A small-molecule ligand and the protein it binds are described below.
Small molecule (SMILES): CC(=O)N[C@H]1[C@H](O[C@H]2[C@H](O)[C@@H](NC(C)=O)CO[C@@H]2CO)O[C@H](CO)[C@@H](O)[C@@H]1O

Sequence of chain 1.B:
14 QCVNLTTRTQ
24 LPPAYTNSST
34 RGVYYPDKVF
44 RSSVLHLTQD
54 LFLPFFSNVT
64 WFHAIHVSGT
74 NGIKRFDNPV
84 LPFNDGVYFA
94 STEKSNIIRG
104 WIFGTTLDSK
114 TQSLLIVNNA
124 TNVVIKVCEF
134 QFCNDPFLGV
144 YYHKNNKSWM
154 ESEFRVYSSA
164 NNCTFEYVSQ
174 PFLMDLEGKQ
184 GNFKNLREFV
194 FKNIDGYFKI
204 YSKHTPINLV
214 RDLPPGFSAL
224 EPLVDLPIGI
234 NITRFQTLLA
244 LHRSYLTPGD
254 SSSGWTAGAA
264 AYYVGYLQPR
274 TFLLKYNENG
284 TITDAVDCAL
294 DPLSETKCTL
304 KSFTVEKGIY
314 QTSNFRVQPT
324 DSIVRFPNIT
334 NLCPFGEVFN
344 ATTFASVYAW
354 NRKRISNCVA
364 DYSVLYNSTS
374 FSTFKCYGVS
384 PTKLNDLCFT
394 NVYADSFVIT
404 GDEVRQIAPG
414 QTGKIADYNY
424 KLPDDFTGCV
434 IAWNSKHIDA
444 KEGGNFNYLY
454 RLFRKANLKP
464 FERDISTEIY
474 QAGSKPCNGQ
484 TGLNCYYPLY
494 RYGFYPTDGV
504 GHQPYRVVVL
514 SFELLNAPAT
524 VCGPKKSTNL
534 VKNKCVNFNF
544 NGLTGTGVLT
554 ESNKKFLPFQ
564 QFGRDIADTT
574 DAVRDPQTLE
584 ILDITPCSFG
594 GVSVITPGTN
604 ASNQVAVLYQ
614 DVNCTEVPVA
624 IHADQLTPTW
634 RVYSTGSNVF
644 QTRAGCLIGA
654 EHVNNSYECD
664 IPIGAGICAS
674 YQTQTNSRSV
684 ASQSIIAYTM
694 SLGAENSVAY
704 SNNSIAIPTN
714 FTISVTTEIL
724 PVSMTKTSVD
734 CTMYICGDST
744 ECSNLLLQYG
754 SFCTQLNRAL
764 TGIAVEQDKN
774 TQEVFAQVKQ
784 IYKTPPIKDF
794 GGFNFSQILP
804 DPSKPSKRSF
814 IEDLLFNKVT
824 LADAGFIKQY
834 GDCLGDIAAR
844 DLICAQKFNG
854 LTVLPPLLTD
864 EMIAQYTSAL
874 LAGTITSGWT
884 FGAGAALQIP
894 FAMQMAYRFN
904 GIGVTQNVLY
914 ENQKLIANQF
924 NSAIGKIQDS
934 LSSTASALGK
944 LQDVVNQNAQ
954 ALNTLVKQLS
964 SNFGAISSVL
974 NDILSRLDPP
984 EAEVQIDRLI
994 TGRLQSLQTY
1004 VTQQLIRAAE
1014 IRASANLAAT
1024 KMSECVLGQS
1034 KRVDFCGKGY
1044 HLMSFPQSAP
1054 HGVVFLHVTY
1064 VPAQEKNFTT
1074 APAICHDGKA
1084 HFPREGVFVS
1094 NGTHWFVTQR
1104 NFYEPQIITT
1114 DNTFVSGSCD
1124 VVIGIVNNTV

Sequence of chain 1.A:
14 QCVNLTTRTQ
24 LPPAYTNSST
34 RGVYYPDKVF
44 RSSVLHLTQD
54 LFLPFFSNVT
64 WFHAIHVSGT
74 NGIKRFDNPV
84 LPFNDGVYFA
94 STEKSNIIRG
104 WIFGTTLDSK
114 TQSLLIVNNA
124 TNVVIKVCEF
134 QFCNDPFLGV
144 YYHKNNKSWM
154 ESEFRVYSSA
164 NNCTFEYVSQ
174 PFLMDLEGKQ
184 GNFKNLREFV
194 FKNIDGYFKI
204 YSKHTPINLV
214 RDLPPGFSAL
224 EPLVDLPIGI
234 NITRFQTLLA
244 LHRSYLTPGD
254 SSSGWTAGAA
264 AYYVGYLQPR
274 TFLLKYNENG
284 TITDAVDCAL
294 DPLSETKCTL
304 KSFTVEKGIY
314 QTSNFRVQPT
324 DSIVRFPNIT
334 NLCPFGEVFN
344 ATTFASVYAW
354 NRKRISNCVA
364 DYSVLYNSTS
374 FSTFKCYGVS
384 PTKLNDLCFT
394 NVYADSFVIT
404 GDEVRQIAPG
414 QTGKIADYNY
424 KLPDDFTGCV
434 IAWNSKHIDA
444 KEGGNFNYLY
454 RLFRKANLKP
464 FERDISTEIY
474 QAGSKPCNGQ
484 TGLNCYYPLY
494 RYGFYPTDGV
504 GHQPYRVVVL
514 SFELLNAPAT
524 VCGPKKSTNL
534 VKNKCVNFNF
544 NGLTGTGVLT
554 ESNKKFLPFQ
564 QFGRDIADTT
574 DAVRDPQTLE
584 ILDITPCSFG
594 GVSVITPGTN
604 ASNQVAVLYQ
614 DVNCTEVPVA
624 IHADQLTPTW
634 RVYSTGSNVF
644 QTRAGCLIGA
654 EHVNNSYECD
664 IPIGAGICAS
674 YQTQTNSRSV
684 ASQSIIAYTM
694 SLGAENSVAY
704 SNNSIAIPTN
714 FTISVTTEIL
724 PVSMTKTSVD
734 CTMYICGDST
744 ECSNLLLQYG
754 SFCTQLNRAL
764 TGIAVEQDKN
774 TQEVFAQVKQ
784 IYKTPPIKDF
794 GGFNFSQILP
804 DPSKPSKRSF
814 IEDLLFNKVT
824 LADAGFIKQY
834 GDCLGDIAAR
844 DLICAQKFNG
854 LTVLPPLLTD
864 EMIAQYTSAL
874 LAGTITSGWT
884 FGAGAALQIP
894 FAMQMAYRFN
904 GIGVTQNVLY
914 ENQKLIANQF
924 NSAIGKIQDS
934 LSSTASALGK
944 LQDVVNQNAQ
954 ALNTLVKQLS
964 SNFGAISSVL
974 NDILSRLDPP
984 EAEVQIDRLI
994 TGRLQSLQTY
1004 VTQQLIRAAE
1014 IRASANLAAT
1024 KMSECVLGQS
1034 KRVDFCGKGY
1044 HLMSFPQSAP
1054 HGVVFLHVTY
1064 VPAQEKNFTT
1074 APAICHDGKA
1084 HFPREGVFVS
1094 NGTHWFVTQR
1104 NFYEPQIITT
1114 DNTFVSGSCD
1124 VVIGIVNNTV

Binding-site contacts:
Ligand atom C4 contacts residue ASN165 of chain 1.A at 4.3 Å.
Ligand atom O5 contacts residue ASN165 of chain 1.A at 2.4 Å (h-bond).
Ligand atom C8 contacts residue ASN165 of chain 1.A at 4.2 Å.
Ligand atom C3 contacts residue ASN165 of chain 1.A at 3.8 Å.
Ligand atom C2 contacts residue ASN165 of chain 1.A at 2.5 Å.
Ligand atom C1 contacts residue ASN165 of chain 1.A at 1.4 Å.
Ligand atom O7 contacts residue ASN165 of chain 1.A at 3.3 Å (h-bond).
Ligand atom C7 contacts residue ASN165 of chain 1.A at 3.3 Å.
Ligand atom O5 contacts residue ASN164 of chain 1.A at 4.3 Å.
Ligand atom O6 contacts residue ASN164 of chain 1.A at 3.9 Å.
Ligand atom N2 contacts residue ASN165 of chain 1.A at 2.9 Å (h-bond).
Ligand atom C6 contacts residue ASN164 of chain 1.A at 4.4 Å.
Ligand atom C8 contacts residue ILE468 of chain 1.B at 4.0 Å (hydrophobic).
Ligand atom C8 contacts residue TYR351 of chain 1.B at 3.9 Å (hydrophobic).
Ligand atom C5 contacts residue ASN165 of chain 1.A at 3.7 Å.